Sequence of chain 1.C:
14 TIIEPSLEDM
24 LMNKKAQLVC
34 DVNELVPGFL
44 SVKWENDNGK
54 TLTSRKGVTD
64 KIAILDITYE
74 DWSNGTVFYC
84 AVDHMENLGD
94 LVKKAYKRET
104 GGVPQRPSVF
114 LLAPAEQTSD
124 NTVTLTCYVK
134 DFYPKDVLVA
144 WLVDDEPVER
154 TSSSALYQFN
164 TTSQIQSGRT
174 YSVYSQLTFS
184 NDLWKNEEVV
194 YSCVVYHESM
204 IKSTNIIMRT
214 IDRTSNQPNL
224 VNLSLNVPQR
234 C

Sequence of chain 1.D:
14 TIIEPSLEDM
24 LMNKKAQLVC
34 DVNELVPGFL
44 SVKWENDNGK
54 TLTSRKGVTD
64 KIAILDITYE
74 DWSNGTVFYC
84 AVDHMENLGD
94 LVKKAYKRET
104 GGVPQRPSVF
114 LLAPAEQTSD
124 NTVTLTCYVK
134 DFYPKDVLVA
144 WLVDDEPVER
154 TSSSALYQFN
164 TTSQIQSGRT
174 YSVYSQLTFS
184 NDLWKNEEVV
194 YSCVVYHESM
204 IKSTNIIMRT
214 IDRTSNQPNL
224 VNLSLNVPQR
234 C

This protein binds this small molecule.
Small molecule (SMILES): CC(=O)N[C@H]1[C@H](O[C@H]2[C@H](O)[C@@H](NC(C)=O)CO[C@@H]2CO)O[C@H](CO)[C@@H](O[C@@H]2O[C@H](CO)[C@@H](O)[C@H](O)[C@@H]2O)[C@@H]1O

Binding-site contacts:
Ligand atom O7 contacts residue ASN163 of chain 1.C at 4.2 Å.
Ligand atom N2 contacts residue ASN163 of chain 1.C at 2.8 Å (h-bond).
Ligand atom C6 contacts residue GLN169 of chain 1.D at 3.8 Å.
Ligand atom C4 contacts residue ASN163 of chain 1.C at 4.2 Å.
Ligand atom C1 contacts residue ASN163 of chain 1.C at 1.5 Å.
Ligand atom C2 contacts residue ASN163 of chain 1.C at 2.5 Å.
Ligand atom C3 contacts residue ASN163 of chain 1.C at 3.8 Å.
Ligand atom O5 contacts residue ASN163 of chain 1.C at 2.4 Å (h-bond).
Ligand atom C6 contacts residue ILE168 of chain 1.D at 4.1 Å (hydrophobic).
Ligand atom O7 contacts residue PHE162 of chain 1.C at 4.2 Å.
Ligand atom C4 contacts residue GLN169 of chain 1.D at 4.0 Å.
Ligand atom O5 contacts residue ILE168 of chain 1.D at 3.7 Å.
Ligand atom O6 contacts residue ILE168 of chain 1.D at 3.4 Å.
Ligand atom C5 contacts residue ASN163 of chain 1.C at 3.7 Å.
Ligand atom O6 contacts residue GLN169 of chain 1.D at 3.1 Å (h-bond).
Ligand atom C6 contacts residue GLN167 of chain 1.D at 4.0 Å.
Ligand atom O3 contacts residue GLN169 of chain 1.D at 3.9 Å.
Ligand atom C3 contacts residue GLN169 of chain 1.D at 4.0 Å.
Ligand atom C7 contacts residue ASN163 of chain 1.C at 3.4 Å.
Ligand atom C1 contacts residue ILE168 of chain 1.D at 4.5 Å (hydrophobic).
Ligand atom C5 contacts residue GLN169 of chain 1.D at 3.5 Å.
Ligand atom O4 contacts residue GLN169 of chain 1.D at 3.8 Å.
Ligand atom C8 contacts residue ASN163 of chain 1.C at 3.4 Å.
Ligand atom O6 contacts residue GLN167 of chain 1.D at 3.5 Å (h-bond).
Ligand atom C2 contacts residue GLN169 of chain 1.D at 3.5 Å.
Ligand atom N2 contacts residue GLN169 of chain 1.D at 4.1 Å.
Ligand atom C1 contacts residue GLN169 of chain 1.D at 4.3 Å.
Ligand atom O5 contacts residue GLN169 of chain 1.D at 3.9 Å.